Sequence of chain 1.B:
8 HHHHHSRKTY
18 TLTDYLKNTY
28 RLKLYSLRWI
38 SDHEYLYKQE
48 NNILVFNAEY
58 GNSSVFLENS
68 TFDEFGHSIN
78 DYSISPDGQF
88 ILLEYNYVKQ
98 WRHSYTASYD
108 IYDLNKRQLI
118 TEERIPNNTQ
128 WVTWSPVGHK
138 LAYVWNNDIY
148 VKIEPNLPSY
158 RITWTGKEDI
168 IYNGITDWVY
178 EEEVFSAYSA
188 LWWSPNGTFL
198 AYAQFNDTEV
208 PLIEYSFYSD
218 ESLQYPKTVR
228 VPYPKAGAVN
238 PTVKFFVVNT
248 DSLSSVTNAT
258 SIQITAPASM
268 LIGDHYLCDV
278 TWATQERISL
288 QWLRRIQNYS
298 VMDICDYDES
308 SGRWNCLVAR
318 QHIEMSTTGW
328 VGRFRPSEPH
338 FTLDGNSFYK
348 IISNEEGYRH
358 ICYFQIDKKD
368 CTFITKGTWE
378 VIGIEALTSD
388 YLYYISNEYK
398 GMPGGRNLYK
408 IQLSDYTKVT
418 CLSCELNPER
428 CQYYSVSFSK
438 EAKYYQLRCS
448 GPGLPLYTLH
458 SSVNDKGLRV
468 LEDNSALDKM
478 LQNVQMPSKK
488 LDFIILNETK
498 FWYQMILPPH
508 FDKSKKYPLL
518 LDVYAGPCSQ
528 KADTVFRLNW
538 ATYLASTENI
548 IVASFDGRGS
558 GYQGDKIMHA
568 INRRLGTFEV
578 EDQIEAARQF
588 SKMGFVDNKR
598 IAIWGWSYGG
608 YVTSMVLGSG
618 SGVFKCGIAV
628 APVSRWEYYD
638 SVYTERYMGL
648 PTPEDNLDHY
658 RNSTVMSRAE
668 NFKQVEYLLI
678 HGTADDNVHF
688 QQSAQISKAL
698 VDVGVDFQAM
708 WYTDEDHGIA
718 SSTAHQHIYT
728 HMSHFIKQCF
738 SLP

A protein and the small-molecule ligand that binds it are described below.
Small molecule (SMILES): CC(=O)N[C@@H]1[C@@H](O)[C@H](O)[C@@H](CO)O[C@H]1O

Binding-site contacts:
Ligand atom C3 contacts residue ASN255 of chain 1.B at 4.2 Å.
Ligand atom O5 contacts residue ASN255 of chain 1.B at 2.8 Å (h-bond).
Ligand atom C5 contacts residue ASN255 of chain 1.B at 4.1 Å.
Ligand atom C5 contacts residue TRP161 of chain 1.B at 3.8 Å (hydrophobic).
Ligand atom C2 contacts residue ASN255 of chain 1.B at 2.9 Å.
Ligand atom N2 contacts residue ASN255 of chain 1.B at 2.9 Å (h-bond).
Ligand atom C8 contacts residue ASN255 of chain 1.B at 3.6 Å.
Ligand atom C8 contacts residue VAL253 of chain 1.B at 3.9 Å (hydrophobic).
Ligand atom C6 contacts residue TRP161 of chain 1.B at 4.5 Å (hydrophobic).
Ligand atom O5 contacts residue TRP161 of chain 1.B at 3.9 Å.
Ligand atom C1 contacts residue ASN255 of chain 1.B at 2.0 Å.
Ligand atom O7 contacts residue ASN255 of chain 1.B at 3.7 Å.
Ligand atom C1 contacts residue TRP161 of chain 1.B at 3.7 Å (hydrophobic).
Ligand atom C7 contacts residue ASN255 of chain 1.B at 3.3 Å.
Ligand atom C8 contacts residue THR254 of chain 1.B at 4.1 Å.